Sequence of chain 1.E:
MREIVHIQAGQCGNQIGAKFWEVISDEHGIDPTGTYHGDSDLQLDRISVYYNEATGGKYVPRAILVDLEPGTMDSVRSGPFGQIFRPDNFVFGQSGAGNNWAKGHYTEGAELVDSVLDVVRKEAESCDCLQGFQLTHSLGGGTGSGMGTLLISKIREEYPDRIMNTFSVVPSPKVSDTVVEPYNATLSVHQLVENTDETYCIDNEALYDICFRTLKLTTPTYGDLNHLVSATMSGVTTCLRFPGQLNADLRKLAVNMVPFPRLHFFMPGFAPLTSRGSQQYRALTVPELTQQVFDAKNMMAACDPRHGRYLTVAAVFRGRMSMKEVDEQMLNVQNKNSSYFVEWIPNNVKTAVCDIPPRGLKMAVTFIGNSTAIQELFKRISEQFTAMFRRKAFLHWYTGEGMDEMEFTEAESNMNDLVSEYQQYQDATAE

The small molecule below binds the protein below.
Small molecule (SMILES): CC(=O)O[C@H]1C(=O)[C@@]2(C)[C@H]([C@H](OC(=O)c3ccccc3)[C@]3(O)C[C@H](OC(=O)[C@H](O)[C@@H](NC(=O)c4ccccc4)c4ccccc4)C(C)=C1C3(C)C)[C@]1(OC(C)=O)CO[C@@H]1C[C@@H]2O

Binding-site contacts:
Ligand atom C04 contacts residue HIS227 of chain 1.E at 4.0 Å.
Ligand atom C16 contacts residue THR274 of chain 1.E at 3.3 Å.
Ligand atom C39 contacts residue ALA231 of chain 1.E at 3.6 Å (hydrophobic).
Ligand atom C33 contacts residue ASP26 of chain 1.E at 3.2 Å.
Ligand atom C07 contacts residue ASP224 of chain 1.E at 3.9 Å.
Ligand atom O07 contacts residue GLN279 of chain 1.E at 3.3 Å (h-bond).
Ligand atom C08 contacts residue HIS227 of chain 1.E at 3.3 Å.
Ligand atom C19 contacts residue SER275 of chain 1.E at 4.0 Å.
Ligand atom C09 contacts residue HIS227 of chain 1.E at 3.8 Å.
Ligand atom C47 contacts residue ARG276 of chain 1.E at 3.4 Å.
Ligand atom C34 contacts residue GLU22 of chain 1.E at 3.4 Å.
Ligand atom C41 contacts residue GLU27 of chain 1.E at 3.8 Å.
Ligand atom C33 contacts residue GLU22 of chain 1.E at 3.8 Å.
Ligand atom C41 contacts residue SER234 of chain 1.E at 3.7 Å.
Ligand atom O08 contacts residue GLN279 of chain 1.E at 3.8 Å.
Ligand atom O13 contacts residue ARG359 of chain 1.E at 3.3 Å (salt-bridge).
Ligand atom C28 contacts residue ARG359 of chain 1.E at 3.7 Å.
Ligand atom C14 contacts residue THR274 of chain 1.E at 3.5 Å.
Ligand atom C30 contacts residue HIS227 of chain 1.E at 3.2 Å.
Ligand atom C35 contacts residue LYS19 of chain 1.E at 4.1 Å.
Ligand atom C15 contacts residue THR274 of chain 1.E at 3.4 Å.
Ligand atom O14 contacts residue HIS227 of chain 1.E at 2.3 Å (h-bond).
Ligand atom C06 contacts residue HIS227 of chain 1.E at 3.9 Å.
Ligand atom C36 contacts residue HIS227 of chain 1.E at 3.2 Å.
Ligand atom C19 contacts residue THR274 of chain 1.E at 3.8 Å.
Ligand atom O06 contacts residue THR274 of chain 1.E at 2.4 Å (h-bond).
Ligand atom C19 contacts residue GLN279 of chain 1.E at 3.6 Å.
Ligand atom O03 contacts residue ARG276 of chain 1.E at 3.4 Å (salt-bridge).
Ligand atom C07 contacts residue HIS227 of chain 1.E at 3.3 Å.
Ligand atom C34 contacts residue LYS19 of chain 1.E at 4.1 Å.
Ligand atom C27 contacts residue ARG359 of chain 1.E at 3.4 Å.
Ligand atom C06 contacts residue LEU215 of chain 1.E at 4.1 Å (hydrophobic).
Ligand atom C31 contacts residue HIS227 of chain 1.E at 3.4 Å.
Ligand atom O05 contacts residue LEU361 of chain 1.E at 3.2 Å.
Ligand atom C44 contacts residue LEU361 of chain 1.E at 3.7 Å (hydrophobic).
Ligand atom C40 contacts residue SER234 of chain 1.E at 3.2 Å.
Ligand atom C40 contacts residue ALA231 of chain 1.E at 3.8 Å (hydrophobic).
Ligand atom C41 contacts residue VAL23 of chain 1.E at 3.5 Å (hydrophobic).
Ligand atom C32 contacts residue ASP26 of chain 1.E at 3.5 Å.
Ligand atom O12 contacts residue ARG359 of chain 1.E at 2.8 Å (salt-bridge).